A small-molecule ligand and the protein it binds are described below.
Small molecule (SMILES): CC(=O)N[C@@H]1[C@@H](O)[C@H](O)[C@@H](CO)O[C@H]1O

Binding-site contacts:
Ligand atom C5 contacts residue ASN594 of chain 2.A at 3.6 Å.
Ligand atom C3 contacts residue ASN594 of chain 2.A at 3.8 Å.
Ligand atom O5 contacts residue ASN594 of chain 2.A at 2.3 Å (h-bond).
Ligand atom O7 contacts residue ASN594 of chain 2.A at 4.1 Å.
Ligand atom C7 contacts residue THR596 of chain 2.A at 3.7 Å.
Ligand atom C2 contacts residue ASN594 of chain 2.A at 2.4 Å.
Ligand atom C7 contacts residue ASN594 of chain 2.A at 3.8 Å.
Ligand atom C8 contacts residue THR596 of chain 2.A at 3.8 Å.
Ligand atom N2 contacts residue THR596 of chain 2.A at 4.5 Å.
Ligand atom O7 contacts residue THR596 of chain 2.A at 3.5 Å.
Ligand atom C1 contacts residue ASN594 of chain 2.A at 1.4 Å.
Ligand atom N2 contacts residue ASN594 of chain 2.A at 3.0 Å (h-bond).
Ligand atom C4 contacts residue ASN594 of chain 2.A at 4.2 Å.

Sequence of chain 2.A:
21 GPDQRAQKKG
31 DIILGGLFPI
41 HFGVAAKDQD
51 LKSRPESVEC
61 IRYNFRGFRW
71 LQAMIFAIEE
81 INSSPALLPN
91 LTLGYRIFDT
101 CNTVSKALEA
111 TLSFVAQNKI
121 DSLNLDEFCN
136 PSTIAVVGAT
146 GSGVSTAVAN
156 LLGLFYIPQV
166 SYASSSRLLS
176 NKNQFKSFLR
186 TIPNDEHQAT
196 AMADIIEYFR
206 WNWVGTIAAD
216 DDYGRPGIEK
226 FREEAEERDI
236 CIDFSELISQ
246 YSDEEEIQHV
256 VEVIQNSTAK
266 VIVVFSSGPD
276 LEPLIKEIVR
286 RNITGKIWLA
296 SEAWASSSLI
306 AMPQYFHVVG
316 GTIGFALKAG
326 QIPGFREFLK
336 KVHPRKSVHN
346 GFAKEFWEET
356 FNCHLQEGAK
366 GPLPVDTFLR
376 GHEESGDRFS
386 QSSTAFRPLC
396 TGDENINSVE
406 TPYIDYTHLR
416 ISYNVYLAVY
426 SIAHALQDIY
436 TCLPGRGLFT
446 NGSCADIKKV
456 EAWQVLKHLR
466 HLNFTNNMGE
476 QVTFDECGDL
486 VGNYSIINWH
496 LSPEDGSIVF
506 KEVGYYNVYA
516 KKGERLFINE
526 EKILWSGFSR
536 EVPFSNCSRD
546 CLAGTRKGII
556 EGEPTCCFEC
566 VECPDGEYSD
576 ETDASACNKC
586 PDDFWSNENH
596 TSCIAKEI